Sequence of chain 5.F:
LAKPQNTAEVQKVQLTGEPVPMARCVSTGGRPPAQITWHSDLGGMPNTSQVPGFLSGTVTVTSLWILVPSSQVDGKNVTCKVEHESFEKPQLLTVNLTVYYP

A protein and the small-molecule ligand that binds it are described below.
Small molecule (SMILES): CC(=O)N[C@H]1[C@H](O[C@H]2[C@H](O)[C@@H](NC(C)=O)CO[C@@H]2CO)O[C@H](CO)[C@@H](O)[C@@H]1O

Binding-site contacts:
Ligand atom C8 contacts residue NAG1 of chain 5.L at 4.3 Å.
Ligand atom C1 contacts residue NAG1 of chain 5.L at 3.4 Å.
Ligand atom C8 contacts residue ASN77 of chain 5.F at 4.1 Å.
Ligand atom C3 contacts residue ASN77 of chain 5.F at 3.7 Å.
Ligand atom O5 contacts residue NAG1 of chain 5.L at 4.2 Å.
Ligand atom C7 contacts residue ASN77 of chain 5.F at 2.7 Å.
Ligand atom C6 contacts residue THR94 of chain 5.F at 4.0 Å.
Ligand atom C2 contacts residue ASN77 of chain 5.F at 2.3 Å.
Ligand atom O7 contacts residue ASN77 of chain 5.F at 2.3 Å (h-bond).
Ligand atom C4 contacts residue ASN77 of chain 5.F at 4.2 Å.
Ligand atom C1 contacts residue ASN77 of chain 5.F at 1.5 Å.
Ligand atom C7 contacts residue NAG1 of chain 5.L at 4.3 Å.
Ligand atom N2 contacts residue NAG1 of chain 5.L at 4.2 Å.
Ligand atom C5 contacts residue ASN77 of chain 5.F at 3.7 Å.
Ligand atom C2 contacts residue NAG1 of chain 5.L at 4.3 Å.
Ligand atom O6 contacts residue THR94 of chain 5.F at 4.0 Å.
Ligand atom O5 contacts residue ASN77 of chain 5.F at 2.4 Å (h-bond).
Ligand atom C5 contacts residue NAG1 of chain 5.L at 4.5 Å.
Ligand atom O5 contacts residue THR94 of chain 5.F at 3.8 Å.
Ligand atom N2 contacts residue ASN77 of chain 5.F at 2.8 Å (h-bond).